The protein below binds the small molecule below.
Small molecule (SMILES): CC(=O)N[C@H]1[C@H](O[C@H]2[C@H](O)[C@@H](NC(C)=O)CO[C@@H]2CO)O[C@H](CO)[C@@H](O)[C@@H]1O

Binding-site contacts:
Ligand atom N2 contacts residue ASN19 of chain 51.Z at 4.0 Å.
Ligand atom O6 contacts residue ASN19 of chain 51.Z at 4.5 Å.
Ligand atom C6 contacts residue ASN19 of chain 51.Z at 4.1 Å.
Ligand atom O7 contacts residue ASN19 of chain 51.Z at 4.5 Å.
Ligand atom C3 contacts residue ASN19 of chain 51.Z at 4.4 Å.
Ligand atom O5 contacts residue ASN19 of chain 51.Z at 2.2 Å (h-bond).
Ligand atom C1 contacts residue ASN19 of chain 51.Z at 1.9 Å.
Ligand atom C5 contacts residue ASN19 of chain 51.Z at 3.4 Å.
Ligand atom C2 contacts residue ASN19 of chain 51.Z at 3.4 Å.

Sequence of chain 51.Z:
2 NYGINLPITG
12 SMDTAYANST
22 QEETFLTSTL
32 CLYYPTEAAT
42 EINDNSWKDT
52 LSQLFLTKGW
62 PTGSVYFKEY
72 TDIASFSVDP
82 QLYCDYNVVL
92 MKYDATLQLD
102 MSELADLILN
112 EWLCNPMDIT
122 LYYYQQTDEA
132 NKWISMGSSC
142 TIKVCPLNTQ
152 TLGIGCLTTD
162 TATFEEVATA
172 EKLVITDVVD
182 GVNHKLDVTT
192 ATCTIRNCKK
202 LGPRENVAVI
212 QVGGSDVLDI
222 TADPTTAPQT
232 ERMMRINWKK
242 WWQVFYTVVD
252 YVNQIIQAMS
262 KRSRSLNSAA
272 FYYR